Sequence of chain 10.K:
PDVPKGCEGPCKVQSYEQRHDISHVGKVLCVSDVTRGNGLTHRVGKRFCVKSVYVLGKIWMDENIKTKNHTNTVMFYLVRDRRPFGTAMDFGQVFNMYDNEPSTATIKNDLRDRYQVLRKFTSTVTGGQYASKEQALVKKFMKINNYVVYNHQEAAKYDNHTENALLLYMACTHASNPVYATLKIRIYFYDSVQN

Sequence of chain 6.G:
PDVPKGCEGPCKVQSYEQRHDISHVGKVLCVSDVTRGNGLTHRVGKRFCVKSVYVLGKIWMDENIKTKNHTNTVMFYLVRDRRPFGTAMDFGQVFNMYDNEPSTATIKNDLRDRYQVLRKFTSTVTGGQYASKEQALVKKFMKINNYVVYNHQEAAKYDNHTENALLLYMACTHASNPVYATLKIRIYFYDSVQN

Sequence of chain 6.E:
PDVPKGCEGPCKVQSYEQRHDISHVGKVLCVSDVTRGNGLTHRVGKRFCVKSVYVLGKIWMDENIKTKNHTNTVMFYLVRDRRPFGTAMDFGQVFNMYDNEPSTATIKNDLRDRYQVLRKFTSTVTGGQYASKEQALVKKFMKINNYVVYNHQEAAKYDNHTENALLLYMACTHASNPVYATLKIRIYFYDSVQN

Binding-site contacts:
Ligand atom C5' contacts residue ASP113 of chain 6.E at 3.7 Å.
Ligand atom C6 contacts residue PHE141 of chain 6.G at 3.5 Å (hydrophobic).
Ligand atom O3' contacts residue TYR188 of chain 6.G at 3.0 Å (h-bond).
Ligand atom C2' contacts residue CYS11 of chain 6.G at 3.6 Å (hydrophobic).
Ligand atom O3' contacts residue ARG82 of chain 6.E at 3.4 Å (salt-bridge).
Ligand atom C1' contacts residue ARG80 of chain 6.E at 3.6 Å.
Ligand atom O4' contacts residue ARG80 of chain 6.E at 3.3 Å (salt-bridge).
Ligand atom O3' contacts residue ASP113 of chain 6.E at 3.6 Å.
Ligand atom C2' contacts residue ARG80 of chain 6.E at 3.6 Å.
Ligand atom C5' contacts residue ARG80 of chain 6.E at 3.7 Å.
Ligand atom OP2 contacts residue LYS120 of chain 6.E at 3.0 Å (salt-bridge).
Ligand atom C4' contacts residue ARG80 of chain 6.E at 3.6 Å.
Ligand atom C4 contacts residue PHE141 of chain 6.G at 3.5 Å (hydrophobic).
Ligand atom N7 contacts residue PHE141 of chain 6.G at 3.5 Å.
Ligand atom C5 contacts residue PHE141 of chain 6.G at 3.4 Å (hydrophobic).
Ligand atom P contacts residue TYR188 of chain 6.G at 3.5 Å.
Ligand atom N1 contacts residue PHE141 of chain 6.G at 3.6 Å.
Ligand atom N4 contacts residue LYS51 of chain 6.G at 3.4 Å.
Ligand atom OP1 contacts residue ARG112 of chain 6.E at 2.8 Å (salt-bridge).
Ligand atom OP1 contacts residue ARG82 of chain 6.E at 3.1 Å (salt-bridge).
Ligand atom OP1 contacts residue ARG119 of chain 6.E at 3.5 Å.
Ligand atom OP1 contacts residue LYS120 of chain 6.E at 3.0 Å (salt-bridge).
Ligand atom OP2 contacts residue ARG47 of chain 10.K at 2.7 Å (salt-bridge).
Ligand atom O3' contacts residue LEU118 of chain 6.E at 3.6 Å.
Ligand atom OP1 contacts residue VAL117 of chain 6.E at 3.6 Å.
Ligand atom C5' contacts residue ARG82 of chain 6.E at 3.7 Å.
Ligand atom OP2 contacts residue TYR188 of chain 6.G at 2.7 Å (h-bond).
Ligand atom C2' contacts residue TYR188 of chain 6.G at 3.1 Å (hydrophobic).
Ligand atom N6 contacts residue PHE141 of chain 6.G at 3.5 Å.
Ligand atom O5' contacts residue ARG112 of chain 6.E at 3.3 Å.
Ligand atom OP2 contacts residue ASN195 of chain 10.K at 2.9 Å (h-bond).
Ligand atom C5' contacts residue ARG112 of chain 6.E at 3.6 Å.
Ligand atom C3' contacts residue TYR188 of chain 6.G at 3.2 Å (hydrophobic).
Ligand atom OP2 contacts residue ARG186 of chain 6.G at 2.9 Å (salt-bridge).
Ligand atom C2' contacts residue ASN195 of chain 10.K at 3.5 Å.
Ligand atom C5 contacts residue LYS51 of chain 6.G at 3.7 Å.
Ligand atom O2 contacts residue TYR188 of chain 6.G at 3.1 Å.
Ligand atom OP2 contacts residue TYR54 of chain 6.G at 2.8 Å (h-bond).
Ligand atom O4' contacts residue GLN116 of chain 6.E at 3.6 Å.
Ligand atom OP1 contacts residue ASP113 of chain 6.E at 2.9 Å (salt-bridge).

This protein binds this small molecule.
Small molecule (SMILES): Nc1ccn([C@H]2C[C@H](O[P](=O)(O)OC[C@H]3O[C@@H](n4cnc5c(N)ncnc54)C[C@@H]3O[P](=O)(O)OC[C@H]3O[C@@H](n4cnc5c(N)ncnc54)C[C@@H]3O[P](=O)(O)OC[C@H]3O[C@@H](n4ccc(N)nc4=O)C[C@@H]3O[P](=O)(O)OC[C@H]3O[C@@H](n4ccc(N)nc4=O)C[C@@H]3O[P](=O)(O)OC[C@H]3O[C@@H](n4cnc5c(N)ncnc54)C[C@@H]3O[P](=O)(O)OC[C@H]3O[C@@H](n4ccc(N)nc4=O)C[C@@H]3O)[C@@H](COP(=O)=O)O2)c(=O)n1